The protein below binds the small molecule below.
Small molecule (SMILES): CC(C)(CO[P](=O)(O)O[P](=O)(O)OC[C@H]1O[C@@H](n2cnc3c(N)ncnc32)[C@H](O)[C@@H]1OP(=O)(O)O)[C@@H](O)C(=O)NCCC(=O)NCCSCC(=O)c1ccc(O)cc1O

Sequence of chain 1.A:
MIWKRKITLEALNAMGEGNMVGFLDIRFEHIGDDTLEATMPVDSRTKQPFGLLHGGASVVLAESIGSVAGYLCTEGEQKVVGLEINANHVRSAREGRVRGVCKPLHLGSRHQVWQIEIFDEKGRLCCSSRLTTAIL

Sequence of chain 1.B:
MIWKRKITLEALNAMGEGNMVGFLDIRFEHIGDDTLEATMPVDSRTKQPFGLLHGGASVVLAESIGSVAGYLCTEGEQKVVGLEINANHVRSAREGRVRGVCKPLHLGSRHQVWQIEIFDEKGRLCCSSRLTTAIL

Binding-site contacts:
Ligand atom O3B contacts residue VAL80 of chain 1.A at 3.5 Å (h-bond).
Ligand atom N4P contacts residue GLY82 of chain 1.A at 2.9 Å (h-bond).
Ligand atom N8P contacts residue VAL90 of chain 1.B at 3.4 Å.
Ligand atom C2B contacts residue SER67 of chain 1.A at 3.5 Å.
Ligand atom C7P contacts residue HIS89 of chain 1.B at 3.3 Å.
Ligand atom C7P contacts residue SER92 of chain 1.B at 3.5 Å.
Ligand atom O8A contacts residue ARG91 of chain 1.B at 2.8 Å (salt-bridge).
Ligand atom C5B contacts residue PRO49 of chain 1.B at 3.4 Å (hydrophobic).
Ligand atom O3B contacts residue GLN48 of chain 1.B at 3.0 Å (h-bond).
Ligand atom C7B contacts residue GLN48 of chain 1.B at 3.5 Å.
Ligand atom C6P contacts residue GLY82 of chain 1.A at 3.4 Å.
Ligand atom CB contacts residue GLU63 of chain 1.A at 3.3 Å.
Ligand atom C6B contacts residue SER67 of chain 1.A at 3.5 Å.
Ligand atom C2B contacts residue GLN48 of chain 1.B at 3.5 Å.
Ligand atom CAP contacts residue VAL90 of chain 1.B at 3.5 Å (hydrophobic).
Ligand atom S1P contacts residue GLN48 of chain 1.B at 3.4 Å (h-bond).
Ligand atom C7B contacts residue SER67 of chain 1.A at 3.3 Å.
Ligand atom O1B contacts residue GLY55 of chain 1.B at 2.8 Å (h-bond).
Ligand atom N8P contacts residue ARG91 of chain 1.B at 3.5 Å (salt-bridge).
Ligand atom OAP contacts residue VAL90 of chain 1.B at 3.0 Å (h-bond).
Ligand atom C5P contacts residue GLY82 of chain 1.A at 3.6 Å.
Ligand atom O2B contacts residue PRO49 of chain 1.B at 3.3 Å.
Ligand atom C5P contacts residue SER92 of chain 1.B at 3.5 Å.
Ligand atom C3B contacts residue HIS54 of chain 1.B at 3.3 Å.
Ligand atom C2P contacts residue LEU53 of chain 1.B at 3.3 Å (hydrophobic).
Ligand atom O9A contacts residue ARG91 of chain 1.B at 3.0 Å (salt-bridge).
Ligand atom P3D contacts residue ARG91 of chain 1.B at 3.5 Å.
Ligand atom C3B contacts residue GLN48 of chain 1.B at 3.4 Å.
Ligand atom C7P contacts residue ARG91 of chain 1.B at 3.5 Å.
Ligand atom O3B contacts residue SER67 of chain 1.A at 3.6 Å.
Ligand atom O1B contacts residue GLU63 of chain 1.A at 3.6 Å (salt-bridge).
Ligand atom CB contacts residue GLY82 of chain 1.A at 3.2 Å.
Ligand atom O5P contacts residue SER92 of chain 1.B at 2.6 Å (h-bond).
Ligand atom O3D contacts residue ARG91 of chain 1.B at 3.5 Å (salt-bridge).
Ligand atom S1P contacts residue GLY82 of chain 1.A at 3.4 Å (h-bond).
Ligand atom C6P contacts residue SER92 of chain 1.B at 3.6 Å.
Ligand atom CB contacts residue SER67 of chain 1.A at 3.3 Å.
Ligand atom C1B contacts residue SER67 of chain 1.A at 3.6 Å.
Ligand atom O1B contacts residue HIS54 of chain 1.B at 3.4 Å (h-bond).
Ligand atom N8P contacts residue HIS89 of chain 1.B at 2.8 Å (h-bond).